Binding-site contacts:
Ligand atom C41 contacts residue ASN112 of chain 1.RE at 4.1 Å.
Ligand atom C61 contacts residue ASN112 of chain 1.RE at 3.5 Å.
Ligand atom N21 contacts residue LYS116 of chain 1.RE at 4.1 Å.
Ligand atom C61 contacts residue LYS115 of chain 1.RE at 3.8 Å.
Ligand atom O61 contacts residue LYS115 of chain 1.RE at 3.0 Å (salt-bridge).
Ligand atom O41 contacts residue ASN112 of chain 1.RE at 3.5 Å (h-bond).
Ligand atom O61 contacts residue ASN112 of chain 1.RE at 4.2 Å.
Ligand atom C31 contacts residue LYS116 of chain 1.RE at 3.6 Å.
Ligand atom C41 contacts residue LYS116 of chain 1.RE at 3.7 Å.
Ligand atom O41 contacts residue LYS116 of chain 1.RE at 2.8 Å (salt-bridge).

Sequence of chain 1.RE:
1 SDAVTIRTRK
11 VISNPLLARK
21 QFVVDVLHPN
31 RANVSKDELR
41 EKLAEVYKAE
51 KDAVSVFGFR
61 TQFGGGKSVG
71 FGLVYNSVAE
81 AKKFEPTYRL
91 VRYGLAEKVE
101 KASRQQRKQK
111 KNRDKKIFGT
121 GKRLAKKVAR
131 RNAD

The protein below binds the small molecule below.
Small molecule (SMILES): NC[C@@H]1O[C@H](O[C@H]2[C@@H](O)[C@H](O[C@@H]3[C@@H](O)[C@H](N)C[C@H](N)[C@H]3O[C@H]3O[C@H](CO)[C@@H](O)[C@H](O)[C@H]3N)O[C@@H]2CO)[C@H](N)[C@@H](O)[C@@H]1O